Binding-site contacts:
Ligand atom O2 contacts residue SER24 of chain 1.G at 2.9 Å (h-bond).
Ligand atom C2 contacts residue PHE25 of chain 1.G at 3.9 Å (hydrophobic).
Ligand atom O5 contacts residue SER24 of chain 1.G at 2.4 Å (h-bond).
Ligand atom O4 contacts residue ASP193 of chain 1.H at 3.7 Å.
Ligand atom O2 contacts residue GLY23 of chain 1.G at 4.3 Å.
Ligand atom C5 contacts residue SER24 of chain 1.G at 3.6 Å.
Ligand atom O4 contacts residue ARG37 of chain 1.G at 4.1 Å.
Ligand atom O3 contacts residue ASP193 of chain 1.H at 3.1 Å (salt-bridge).
Ligand atom O2 contacts residue GLU4 of chain 1.G at 3.3 Å (salt-bridge).
Ligand atom C3 contacts residue PHE25 of chain 1.G at 3.8 Å (hydrophobic).
Ligand atom C4 contacts residue SER24 of chain 1.G at 4.3 Å.
Ligand atom C1 contacts residue PHE25 of chain 1.G at 3.2 Å (hydrophobic).
Ligand atom C2 contacts residue SER24 of chain 1.G at 2.5 Å.
Ligand atom C4 contacts residue ASP193 of chain 1.H at 4.4 Å.
Ligand atom C1 contacts residue SER24 of chain 1.G at 1.4 Å.
Ligand atom C3 contacts residue ASP193 of chain 1.H at 4.0 Å.
Ligand atom O3 contacts residue GLN194 of chain 1.H at 4.2 Å.
Ligand atom O5 contacts residue PHE25 of chain 1.G at 4.0 Å.
Ligand atom C3 contacts residue SER24 of chain 1.G at 3.8 Å.
Ligand atom O2 contacts residue PHE25 of chain 1.G at 3.1 Å.

Sequence of chain 1.G:
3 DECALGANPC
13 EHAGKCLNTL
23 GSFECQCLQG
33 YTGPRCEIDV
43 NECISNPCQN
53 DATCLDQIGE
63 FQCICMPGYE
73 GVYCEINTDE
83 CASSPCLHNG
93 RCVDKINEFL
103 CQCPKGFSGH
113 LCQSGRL

This small molecule binds to this protein.
Small molecule (SMILES): OC[C@H]1O[C@@H](O)[C@H](O)[C@@H](O)[C@@H]1O

Sequence of chain 1.H:
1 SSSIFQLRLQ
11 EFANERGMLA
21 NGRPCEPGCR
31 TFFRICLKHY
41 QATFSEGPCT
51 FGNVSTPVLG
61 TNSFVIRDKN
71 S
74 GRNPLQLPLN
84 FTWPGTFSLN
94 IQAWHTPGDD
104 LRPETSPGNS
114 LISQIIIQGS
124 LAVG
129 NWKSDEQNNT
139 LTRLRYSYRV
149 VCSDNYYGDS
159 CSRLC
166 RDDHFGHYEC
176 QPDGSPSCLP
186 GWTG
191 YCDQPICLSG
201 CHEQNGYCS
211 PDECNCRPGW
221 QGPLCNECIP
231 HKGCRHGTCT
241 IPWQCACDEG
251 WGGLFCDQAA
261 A